A small-molecule ligand and the protein it binds are described below.
Small molecule (SMILES): CO[C@H]1O[C@H](CO)[C@@H](O)[C@H](O[C@@H]2O[C@@H](C)[C@@H](O)[C@@H](O)[C@@H]2O)[C@H]1NC(C)=O

Sequence of chain 1.B:
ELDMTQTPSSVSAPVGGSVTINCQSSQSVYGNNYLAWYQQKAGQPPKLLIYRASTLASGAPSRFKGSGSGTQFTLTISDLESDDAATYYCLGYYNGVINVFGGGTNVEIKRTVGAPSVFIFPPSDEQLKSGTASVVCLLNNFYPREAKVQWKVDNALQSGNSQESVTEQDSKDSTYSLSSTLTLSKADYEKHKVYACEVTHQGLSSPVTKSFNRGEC

Sequence of chain 1.A:
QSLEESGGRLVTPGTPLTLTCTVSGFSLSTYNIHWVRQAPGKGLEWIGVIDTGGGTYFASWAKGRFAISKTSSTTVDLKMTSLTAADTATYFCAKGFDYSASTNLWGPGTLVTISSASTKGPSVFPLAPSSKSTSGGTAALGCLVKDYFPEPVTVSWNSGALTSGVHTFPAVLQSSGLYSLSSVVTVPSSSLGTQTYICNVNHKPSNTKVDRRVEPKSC

Binding-site contacts:
Ligand atom C6 contacts residue TYR99 of chain 1.A at 3.4 Å (hydrophobic).
Ligand atom C3 contacts residue ASP98 of chain 1.A at 4.2 Å.
Ligand atom O3 contacts residue THR52 of chain 1.A at 2.5 Å (h-bond).
Ligand atom C1 contacts residue ASN32 of chain 1.A at 4.0 Å.
Ligand atom C2 contacts residue THR30 of chain 1.A at 3.3 Å.
Ligand atom O5 contacts residue ASN32 of chain 1.A at 3.1 Å (h-bond).
Ligand atom C5 contacts residue ASP98 of chain 1.A at 4.1 Å.
Ligand atom C6 contacts residue ASN32 of chain 1.A at 4.0 Å.
Ligand atom C4 contacts residue THR52 of chain 1.A at 3.7 Å.
Ligand atom C5 contacts residue ASN32 of chain 1.A at 4.1 Å.
Ligand atom C1 contacts residue PHE97 of chain 1.A at 3.9 Å (hydrophobic).
Ligand atom C1 contacts residue PHE97 of chain 1.A at 3.3 Å (hydrophobic).
Ligand atom C8 contacts residue TYR31 of chain 1.A at 3.5 Å (hydrophobic).
Ligand atom O5 contacts residue ASP98 of chain 1.A at 4.0 Å.
Ligand atom CM contacts residue ASP98 of chain 1.A at 3.6 Å.
Ligand atom C3 contacts residue THR52 of chain 1.A at 3.6 Å.
Ligand atom N2 contacts residue PHE97 of chain 1.A at 2.7 Å (h-bond).
Ligand atom O1 contacts residue ASP98 of chain 1.A at 3.5 Å.
Ligand atom O3 contacts residue PHE97 of chain 1.A at 3.9 Å.
Ligand atom CM contacts residue ARG52 of chain 1.B at 4.0 Å.
Ligand atom O2 contacts residue THR30 of chain 1.A at 2.7 Å (h-bond).
Ligand atom O5 contacts residue PHE97 of chain 1.A at 3.7 Å.
Ligand atom C2 contacts residue ASN32 of chain 1.A at 4.3 Å.
Ligand atom O4 contacts residue THR52 of chain 1.A at 3.1 Å (h-bond).
Ligand atom O4 contacts residue ASP51 of chain 1.A at 3.5 Å.
Ligand atom C2 contacts residue PHE97 of chain 1.A at 3.4 Å (hydrophobic).
Ligand atom C8 contacts residue THR30 of chain 1.A at 3.7 Å.
Ligand atom O4 contacts residue ASN32 of chain 1.A at 2.8 Å (h-bond).
Ligand atom C1 contacts residue THR30 of chain 1.A at 4.1 Å.
Ligand atom C3 contacts residue PHE97 of chain 1.A at 3.3 Å (hydrophobic).
Ligand atom C6 contacts residue ASP51 of chain 1.A at 4.3 Å.
Ligand atom O1 contacts residue PHE97 of chain 1.A at 3.1 Å (h-bond).
Ligand atom C8 contacts residue PHE97 of chain 1.A at 3.8 Å (hydrophobic).
Ligand atom O4 contacts residue ASP98 of chain 1.A at 4.4 Å.
Ligand atom C7 contacts residue THR30 of chain 1.A at 4.3 Å.
Ligand atom C4 contacts residue ASN32 of chain 1.A at 4.0 Å.
Ligand atom C2 contacts residue THR52 of chain 1.A at 3.8 Å.
Ligand atom CM contacts residue PHE97 of chain 1.A at 4.1 Å (hydrophobic).
Ligand atom C7 contacts residue PHE97 of chain 1.A at 3.7 Å (hydrophobic).
Ligand atom O2 contacts residue THR52 of chain 1.A at 4.2 Å.